Binding-site contacts:
Ligand atom C5 contacts residue ASN161 of chain 1.F at 3.7 Å.
Ligand atom C8 contacts residue ASN161 of chain 1.F at 3.8 Å.
Ligand atom O5 contacts residue ASN161 of chain 1.F at 2.4 Å (h-bond).
Ligand atom C7 contacts residue PHE133 of chain 1.F at 4.3 Å (hydrophobic).
Ligand atom N2 contacts residue ASN161 of chain 1.F at 2.4 Å (h-bond).
Ligand atom C1 contacts residue THR160 of chain 1.F at 4.1 Å.
Ligand atom C2 contacts residue ASN161 of chain 1.F at 2.6 Å.
Ligand atom C1 contacts residue ASN161 of chain 1.F at 1.5 Å.
Ligand atom C8 contacts residue PHE133 of chain 1.F at 3.9 Å (hydrophobic).
Ligand atom C3 contacts residue ASN161 of chain 1.F at 4.0 Å.
Ligand atom O5 contacts residue THR160 of chain 1.F at 3.5 Å (h-bond).
Ligand atom C8 contacts residue PRO134 of chain 1.F at 3.6 Å (hydrophobic).
Ligand atom O6 contacts residue THR160 of chain 1.F at 4.1 Å.
Ligand atom O7 contacts residue ASN161 of chain 1.F at 3.7 Å.
Ligand atom C7 contacts residue ASN161 of chain 1.F at 3.2 Å.
Ligand atom C4 contacts residue ASN161 of chain 1.F at 4.4 Å.

A small-molecule ligand and the protein it binds are described below.
Small molecule (SMILES): CC(=O)N[C@H]1[C@H](O[C@H]2[C@H](O)[C@@H](NC(C)=O)CO[C@@H]2CO)O[C@H](CO)[C@@H](O[C@@H]2O[C@H](CO[C@H]3O[C@H](CO)[C@@H](O)[C@H](O)[C@@H]3O)[C@@H](O)[C@H](O[C@H]3O[C@H](CO)[C@@H](O)[C@H](O)[C@@H]3O)[C@@H]2O)[C@@H]1O

Sequence of chain 1.F:
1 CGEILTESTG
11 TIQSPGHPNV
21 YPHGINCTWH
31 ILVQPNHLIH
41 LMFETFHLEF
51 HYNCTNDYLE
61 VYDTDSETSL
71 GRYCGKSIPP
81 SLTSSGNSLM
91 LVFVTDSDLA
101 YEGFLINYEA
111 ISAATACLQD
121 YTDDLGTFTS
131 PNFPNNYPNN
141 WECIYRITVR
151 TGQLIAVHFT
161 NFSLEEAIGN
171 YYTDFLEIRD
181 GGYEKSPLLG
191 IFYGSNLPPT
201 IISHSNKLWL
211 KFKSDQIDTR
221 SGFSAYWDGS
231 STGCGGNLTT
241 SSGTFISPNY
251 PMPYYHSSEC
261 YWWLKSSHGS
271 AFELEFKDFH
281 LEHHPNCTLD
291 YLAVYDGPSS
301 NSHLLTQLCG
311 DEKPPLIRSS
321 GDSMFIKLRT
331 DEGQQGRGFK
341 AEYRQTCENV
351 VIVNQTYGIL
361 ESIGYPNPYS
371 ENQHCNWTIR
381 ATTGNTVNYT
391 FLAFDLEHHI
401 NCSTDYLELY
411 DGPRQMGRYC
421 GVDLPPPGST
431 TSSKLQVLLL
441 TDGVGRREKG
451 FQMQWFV